This small molecule binds to this protein.
Small molecule (SMILES): N#Cc1ccc(O)cc1F

Binding-site contacts:
Ligand atom CAC contacts residue ARG120 of chain 1.A at 3.6 Å.
Ligand atom CAC contacts residue LEU30 of chain 1.A at 4.0 Å (hydrophobic).
Ligand atom CAC contacts residue SO41 of chain 1.D at 3.6 Å.
Ligand atom FAG contacts residue SO41 of chain 1.D at 2.9 Å.
Ligand atom NAD contacts residue ARG117 of chain 1.A at 3.5 Å.
Ligand atom OAJ contacts residue MET137 of chain 1.A at 4.3 Å.
Ligand atom NAD contacts residue ARG120 of chain 1.A at 3.7 Å.
Ligand atom FAG contacts residue LEU30 of chain 1.A at 4.5 Å.
Ligand atom CAA contacts residue ARG120 of chain 1.A at 3.8 Å.
Ligand atom CAB contacts residue ARG120 of chain 1.A at 3.8 Å.
Ligand atom CAF contacts residue SO41 of chain 1.D at 3.5 Å.
Ligand atom CAE contacts residue ARG120 of chain 1.A at 3.7 Å.
Ligand atom CAE contacts residue MET137 of chain 1.A at 3.9 Å (hydrophobic).
Ligand atom CAC contacts residue ARG117 of chain 1.A at 4.0 Å.
Ligand atom CAF contacts residue LEU30 of chain 1.A at 3.9 Å (hydrophobic).
Ligand atom CAA contacts residue MET137 of chain 1.A at 3.8 Å (hydrophobic).
Ligand atom CAA contacts residue CYS116 of chain 1.A at 4.0 Å (hydrophobic).
Ligand atom CAB contacts residue SO41 of chain 1.D at 3.9 Å.
Ligand atom CAH contacts residue ARG120 of chain 1.A at 3.6 Å.
Ligand atom OAJ contacts residue ARG120 of chain 1.A at 4.1 Å.
Ligand atom CAI contacts residue SO41 of chain 1.D at 4.4 Å.
Ligand atom CAI contacts residue ARG120 of chain 1.A at 3.8 Å.
Ligand atom CAI contacts residue ASP29 of chain 1.A at 3.7 Å.
Ligand atom NAD contacts residue SO41 of chain 1.D at 3.8 Å.
Ligand atom CAF contacts residue ASP29 of chain 1.A at 4.2 Å.
Ligand atom CAB contacts residue LEU30 of chain 1.A at 3.6 Å (hydrophobic).
Ligand atom CAA contacts residue LEU30 of chain 1.A at 3.6 Å (hydrophobic).
Ligand atom FAG contacts residue ASP29 of chain 1.A at 4.2 Å.
Ligand atom CAE contacts residue LEU30 of chain 1.A at 3.9 Å (hydrophobic).
Ligand atom OAJ contacts residue PHE18 of chain 1.A at 3.9 Å.
Ligand atom CAI contacts residue LEU30 of chain 1.A at 4.1 Å (hydrophobic).
Ligand atom CAH contacts residue ASP29 of chain 1.A at 4.3 Å.
Ligand atom CAH contacts residue LEU30 of chain 1.A at 4.1 Å (hydrophobic).
Ligand atom CAF contacts residue ARG120 of chain 1.A at 4.1 Å.
Ligand atom CAE contacts residue CYS116 of chain 1.A at 4.2 Å (hydrophobic).

Sequence of chain 1.A:
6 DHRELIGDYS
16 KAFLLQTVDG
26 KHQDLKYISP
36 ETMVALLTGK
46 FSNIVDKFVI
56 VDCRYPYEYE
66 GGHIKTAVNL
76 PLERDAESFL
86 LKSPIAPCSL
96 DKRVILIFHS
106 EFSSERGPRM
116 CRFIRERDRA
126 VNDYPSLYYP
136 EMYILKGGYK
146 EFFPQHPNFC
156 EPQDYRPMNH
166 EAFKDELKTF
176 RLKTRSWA